The protein below binds the small molecule below.
Small molecule (SMILES): CC(=O)N[C@@H]1[C@@H](O)[C@H](O)[C@@H](CO)O[C@H]1O

Sequence of chain 1.C:
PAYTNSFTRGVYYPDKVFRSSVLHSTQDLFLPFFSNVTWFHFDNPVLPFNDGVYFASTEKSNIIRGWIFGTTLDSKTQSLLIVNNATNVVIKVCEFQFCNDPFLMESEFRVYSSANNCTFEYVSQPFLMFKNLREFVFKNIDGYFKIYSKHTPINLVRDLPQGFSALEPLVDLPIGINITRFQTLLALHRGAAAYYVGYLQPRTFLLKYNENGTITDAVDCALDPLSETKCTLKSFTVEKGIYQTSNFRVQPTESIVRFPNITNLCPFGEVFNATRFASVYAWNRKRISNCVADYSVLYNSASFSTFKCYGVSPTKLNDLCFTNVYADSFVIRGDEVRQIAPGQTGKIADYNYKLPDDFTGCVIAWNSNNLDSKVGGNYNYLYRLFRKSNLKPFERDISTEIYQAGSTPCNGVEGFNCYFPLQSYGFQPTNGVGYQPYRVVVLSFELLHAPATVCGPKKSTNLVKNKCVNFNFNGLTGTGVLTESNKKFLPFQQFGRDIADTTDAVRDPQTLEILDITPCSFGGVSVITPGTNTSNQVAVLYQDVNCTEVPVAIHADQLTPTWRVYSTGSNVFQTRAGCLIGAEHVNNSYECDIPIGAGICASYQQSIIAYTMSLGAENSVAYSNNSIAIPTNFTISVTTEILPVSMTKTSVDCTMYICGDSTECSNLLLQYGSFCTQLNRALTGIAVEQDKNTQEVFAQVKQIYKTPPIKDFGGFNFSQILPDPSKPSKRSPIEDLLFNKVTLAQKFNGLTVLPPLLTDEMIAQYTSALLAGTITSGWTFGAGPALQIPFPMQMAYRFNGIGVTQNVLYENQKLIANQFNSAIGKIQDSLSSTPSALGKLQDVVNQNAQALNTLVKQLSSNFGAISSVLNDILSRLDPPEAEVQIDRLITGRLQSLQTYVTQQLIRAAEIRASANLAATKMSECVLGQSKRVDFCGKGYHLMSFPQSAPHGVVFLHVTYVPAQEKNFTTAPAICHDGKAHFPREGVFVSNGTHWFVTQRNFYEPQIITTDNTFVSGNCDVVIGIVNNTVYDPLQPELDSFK

Binding-site contacts:
Ligand atom C1 contacts residue ASN61 of chain 1.C at 1.4 Å.
Ligand atom C7 contacts residue PRO631 of chain 1.C at 4.3 Å (hydrophobic).
Ligand atom C8 contacts residue PHE59 of chain 1.C at 3.7 Å (hydrophobic).
Ligand atom C8 contacts residue PRO631 of chain 1.C at 3.8 Å (hydrophobic).
Ligand atom N2 contacts residue ASN61 of chain 1.C at 2.9 Å (h-bond).
Ligand atom C7 contacts residue ASN61 of chain 1.C at 3.3 Å.
Ligand atom C5 contacts residue ASN61 of chain 1.C at 3.6 Å.
Ligand atom O5 contacts residue ASN61 of chain 1.C at 2.4 Å (h-bond).
Ligand atom C3 contacts residue ASN61 of chain 1.C at 3.8 Å.
Ligand atom O6 contacts residue TYR28 of chain 1.C at 3.9 Å.
Ligand atom O6 contacts residue ASN61 of chain 1.C at 4.5 Å.
Ligand atom C4 contacts residue ASN61 of chain 1.C at 4.2 Å.
Ligand atom C8 contacts residue ASN61 of chain 1.C at 4.5 Å.
Ligand atom O5 contacts residue TYR28 of chain 1.C at 4.5 Å.
Ligand atom O7 contacts residue ASN61 of chain 1.C at 3.4 Å (h-bond).
Ligand atom C2 contacts residue ASN61 of chain 1.C at 2.5 Å.